This protein binds this small molecule.
Small molecule (SMILES): CC(=O)N[C@H]1[C@H]([C@H](O)[C@H](O)CO)O[C@@](O[C@H]2[C@@H](O)[C@@H](CO)O[C@@H](O[C@H]3[C@H](O)[C@@H](O)[C@H](O)O[C@@H]3CO)[C@@H]2O)(C(=O)O)C[C@@H]1O

Sequence of chain 19.D:
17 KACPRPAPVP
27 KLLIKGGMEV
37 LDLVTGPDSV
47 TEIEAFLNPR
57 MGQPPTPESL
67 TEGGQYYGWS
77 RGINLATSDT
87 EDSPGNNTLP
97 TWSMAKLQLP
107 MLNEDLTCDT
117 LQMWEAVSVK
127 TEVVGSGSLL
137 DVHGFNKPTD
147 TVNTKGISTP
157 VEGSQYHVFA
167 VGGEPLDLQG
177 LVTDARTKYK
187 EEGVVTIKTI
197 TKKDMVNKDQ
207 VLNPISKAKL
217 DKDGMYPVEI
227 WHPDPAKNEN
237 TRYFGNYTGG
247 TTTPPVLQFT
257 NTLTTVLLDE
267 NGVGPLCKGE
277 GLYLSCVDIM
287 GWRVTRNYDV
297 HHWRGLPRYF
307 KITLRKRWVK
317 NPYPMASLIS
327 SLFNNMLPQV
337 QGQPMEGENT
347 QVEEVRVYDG

Binding-site contacts:
Ligand atom O8 contacts residue ARG77 of chain 19.C at 3.6 Å (salt-bridge).
Ligand atom O4 contacts residue GLY78 of chain 19.C at 3.1 Å.
Ligand atom C1 contacts residue ARG77 of chain 19.C at 3.3 Å.
Ligand atom O4 contacts residue ILE79 of chain 19.C at 3.7 Å.
Ligand atom O1B contacts residue TYR72 of chain 19.C at 4.4 Å.
Ligand atom C4 contacts residue ARG77 of chain 19.C at 4.4 Å.
Ligand atom C10 contacts residue TYR72 of chain 19.C at 4.0 Å (hydrophobic).
Ligand atom C1 contacts residue TYR72 of chain 19.C at 4.3 Å (hydrophobic).
Ligand atom O10 contacts residue ASN293 of chain 19.C at 4.5 Å.
Ligand atom C4 contacts residue GLY78 of chain 19.C at 3.2 Å.
Ligand atom C3 contacts residue GLY78 of chain 19.C at 4.3 Å.
Ligand atom O1A contacts residue GLY78 of chain 19.C at 3.8 Å.
Ligand atom C11 contacts residue ASP85 of chain 19.D at 4.0 Å.
Ligand atom O4 contacts residue ARG289 of chain 19.C at 4.5 Å.
Ligand atom C6 contacts residue ASN93 of chain 19.C at 3.7 Å.
Ligand atom O1B contacts residue ARG77 of chain 19.C at 2.7 Å (salt-bridge).
Ligand atom C4 contacts residue HIS298 of chain 19.C at 3.8 Å.
Ligand atom O4 contacts residue HIS298 of chain 19.C at 3.2 Å (h-bond).
Ligand atom O1A contacts residue HIS298 of chain 19.C at 4.3 Å.
Ligand atom O6 contacts residue ASN93 of chain 19.C at 3.4 Å (h-bond).
Ligand atom O4 contacts residue THR291 of chain 19.C at 3.3 Å.
Ligand atom C5 contacts residue TYR72 of chain 19.C at 3.6 Å (hydrophobic).
Ligand atom C6 contacts residue TYR72 of chain 19.C at 3.9 Å (hydrophobic).
Ligand atom C2 contacts residue GLY78 of chain 19.C at 4.1 Å.
Ligand atom C1 contacts residue GLY78 of chain 19.C at 4.2 Å.
Ligand atom C3 contacts residue HIS298 of chain 19.C at 3.5 Å.
Ligand atom O3 contacts residue GLY78 of chain 19.C at 3.4 Å.
Ligand atom O4 contacts residue ASN80 of chain 19.C at 4.3 Å.
Ligand atom C4 contacts residue TYR72 of chain 19.C at 3.4 Å (hydrophobic).
Ligand atom O1A contacts residue ARG77 of chain 19.C at 3.0 Å (salt-bridge).
Ligand atom O4 contacts residue TYR72 of chain 19.C at 3.8 Å.
Ligand atom O3 contacts residue VAL296 of chain 19.C at 4.4 Å.
Ligand atom N5 contacts residue TYR72 of chain 19.C at 3.1 Å (h-bond).
Ligand atom C11 contacts residue TYR72 of chain 19.C at 4.3 Å (hydrophobic).
Ligand atom C3 contacts residue ARG77 of chain 19.C at 4.2 Å.
Ligand atom C3 contacts residue GLY78 of chain 19.C at 3.9 Å.
Ligand atom C2 contacts residue ARG77 of chain 19.C at 4.4 Å.
Ligand atom O1A contacts residue TYR72 of chain 19.C at 3.6 Å.
Ligand atom O9 contacts residue ARG77 of chain 19.C at 3.8 Å.
Ligand atom O10 contacts residue THR291 of chain 19.C at 4.4 Å.

Sequence of chain 19.C:
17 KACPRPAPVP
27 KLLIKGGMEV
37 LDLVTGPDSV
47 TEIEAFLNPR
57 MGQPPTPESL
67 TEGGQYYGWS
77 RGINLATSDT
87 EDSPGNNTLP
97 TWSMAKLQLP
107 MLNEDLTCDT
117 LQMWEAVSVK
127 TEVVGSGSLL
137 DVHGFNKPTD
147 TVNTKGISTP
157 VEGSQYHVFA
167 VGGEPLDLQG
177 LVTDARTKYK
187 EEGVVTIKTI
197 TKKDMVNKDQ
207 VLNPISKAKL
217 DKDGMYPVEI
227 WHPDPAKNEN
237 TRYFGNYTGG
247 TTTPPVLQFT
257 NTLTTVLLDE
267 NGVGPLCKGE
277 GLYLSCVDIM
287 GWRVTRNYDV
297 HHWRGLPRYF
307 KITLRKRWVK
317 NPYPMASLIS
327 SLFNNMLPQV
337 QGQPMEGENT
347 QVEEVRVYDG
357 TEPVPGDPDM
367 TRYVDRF